The protein below binds the small molecule below.
Small molecule (SMILES): OC[C@H]1O[C@H](O)[C@@H](O)[C@@H](O)[C@@H]1O

Sequence of chain 1.A:
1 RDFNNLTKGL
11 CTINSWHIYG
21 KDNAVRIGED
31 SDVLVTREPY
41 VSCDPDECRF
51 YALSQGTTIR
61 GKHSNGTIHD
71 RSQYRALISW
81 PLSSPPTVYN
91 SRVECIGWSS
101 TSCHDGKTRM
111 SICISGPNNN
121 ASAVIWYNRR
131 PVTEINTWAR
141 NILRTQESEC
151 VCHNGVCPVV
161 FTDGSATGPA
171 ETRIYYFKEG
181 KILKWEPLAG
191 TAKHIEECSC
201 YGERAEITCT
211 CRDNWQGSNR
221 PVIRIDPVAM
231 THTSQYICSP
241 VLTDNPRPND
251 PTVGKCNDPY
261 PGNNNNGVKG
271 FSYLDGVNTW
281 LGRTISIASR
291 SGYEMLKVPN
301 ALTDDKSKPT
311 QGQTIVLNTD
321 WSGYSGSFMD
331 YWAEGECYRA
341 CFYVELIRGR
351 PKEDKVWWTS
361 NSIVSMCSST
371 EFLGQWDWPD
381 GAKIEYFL

Binding-site contacts:
Ligand atom C3 contacts residue THR310 of chain 1.A at 4.3 Å.
Ligand atom C1 contacts residue BMA3 of chain 3.B at 3.0 Å.
Ligand atom C6 contacts residue PRO309 of chain 1.A at 3.7 Å (hydrophobic).
Ligand atom C4 contacts residue THR310 of chain 1.A at 4.1 Å.
Ligand atom C4 contacts residue BMA3 of chain 3.B at 3.5 Å.
Ligand atom O4 contacts residue BMA3 of chain 3.B at 4.4 Å.
Ligand atom C5 contacts residue THR310 of chain 1.A at 3.6 Å.
Ligand atom O3 contacts residue BMA3 of chain 3.B at 4.2 Å.
Ligand atom C3 contacts residue BMA3 of chain 3.B at 2.9 Å.
Ligand atom O5 contacts residue THR310 of chain 1.A at 4.5 Å.
Ligand atom C2 contacts residue BMA3 of chain 3.B at 2.8 Å.
Ligand atom O5 contacts residue BMA3 of chain 3.B at 2.4 Å (h-bond).
Ligand atom C5 contacts residue PRO309 of chain 1.A at 4.2 Å (hydrophobic).
Ligand atom C6 contacts residue BMA3 of chain 3.B at 4.3 Å.
Ligand atom O4 contacts residue THR310 of chain 1.A at 3.7 Å.
Ligand atom C6 contacts residue THR310 of chain 1.A at 4.2 Å.
Ligand atom O2 contacts residue BMA3 of chain 3.B at 4.2 Å.
Ligand atom C5 contacts residue BMA3 of chain 3.B at 3.0 Å.